This protein binds this small molecule.
Small molecule (SMILES): CC(=O)N[C@@H]1[C@@H](O)[C@H](O)[C@@H](CO)O[C@H]1O

Binding-site contacts:
Ligand atom N2 contacts residue ILE211 of chain 60.E at 4.3 Å.
Ligand atom C7 contacts residue ASN212 of chain 60.E at 3.9 Å.
Ligand atom C1 contacts residue ASN212 of chain 60.E at 1.4 Å.
Ligand atom O7 contacts residue ASN212 of chain 60.E at 4.5 Å.
Ligand atom C4 contacts residue ASN212 of chain 60.E at 4.2 Å.
Ligand atom C3 contacts residue ASN212 of chain 60.E at 3.8 Å.
Ligand atom C2 contacts residue ASN212 of chain 60.E at 2.4 Å.
Ligand atom N2 contacts residue ASN212 of chain 60.E at 2.9 Å (h-bond).
Ligand atom O5 contacts residue ASN212 of chain 60.E at 2.4 Å (h-bond).
Ligand atom C5 contacts residue ASN212 of chain 60.E at 3.7 Å.
Ligand atom C1 contacts residue ILE211 of chain 60.E at 4.2 Å (hydrophobic).

Sequence of chain 60.E:
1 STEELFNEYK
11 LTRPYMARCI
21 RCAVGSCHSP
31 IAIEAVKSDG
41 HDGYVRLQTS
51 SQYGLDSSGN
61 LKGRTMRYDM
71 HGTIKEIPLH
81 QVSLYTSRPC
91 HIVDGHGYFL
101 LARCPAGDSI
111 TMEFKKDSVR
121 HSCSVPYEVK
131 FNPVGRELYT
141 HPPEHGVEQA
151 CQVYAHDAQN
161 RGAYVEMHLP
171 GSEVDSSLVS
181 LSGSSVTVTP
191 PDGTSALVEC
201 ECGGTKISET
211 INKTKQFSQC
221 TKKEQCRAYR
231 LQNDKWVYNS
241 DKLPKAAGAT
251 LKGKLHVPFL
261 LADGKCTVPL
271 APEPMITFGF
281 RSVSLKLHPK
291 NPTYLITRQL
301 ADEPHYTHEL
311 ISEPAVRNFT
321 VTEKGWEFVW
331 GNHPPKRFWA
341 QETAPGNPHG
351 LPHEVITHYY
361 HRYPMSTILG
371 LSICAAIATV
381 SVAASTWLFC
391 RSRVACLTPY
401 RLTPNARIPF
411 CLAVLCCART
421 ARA